Sequence of chain 21.A:
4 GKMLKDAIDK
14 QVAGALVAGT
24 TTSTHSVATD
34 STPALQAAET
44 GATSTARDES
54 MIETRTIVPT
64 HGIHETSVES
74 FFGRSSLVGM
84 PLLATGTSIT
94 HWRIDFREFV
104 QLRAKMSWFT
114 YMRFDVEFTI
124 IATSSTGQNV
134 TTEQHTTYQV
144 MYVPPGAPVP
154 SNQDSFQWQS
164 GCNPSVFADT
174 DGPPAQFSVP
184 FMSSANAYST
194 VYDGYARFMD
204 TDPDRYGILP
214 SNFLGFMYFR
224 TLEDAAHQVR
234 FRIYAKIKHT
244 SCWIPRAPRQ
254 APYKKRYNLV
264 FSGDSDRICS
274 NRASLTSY

Sequence of chain 30.B:
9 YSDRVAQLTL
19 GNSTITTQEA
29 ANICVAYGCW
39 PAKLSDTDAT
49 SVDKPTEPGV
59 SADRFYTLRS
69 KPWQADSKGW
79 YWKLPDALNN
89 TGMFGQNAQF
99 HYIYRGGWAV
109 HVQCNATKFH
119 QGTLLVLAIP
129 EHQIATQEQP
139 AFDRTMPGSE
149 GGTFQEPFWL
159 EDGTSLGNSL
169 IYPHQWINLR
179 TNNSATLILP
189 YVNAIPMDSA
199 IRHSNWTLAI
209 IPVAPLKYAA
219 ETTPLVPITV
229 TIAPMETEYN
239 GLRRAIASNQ

This small molecule binds to this protein.
Small molecule (SMILES): Nc1ncnc2c1ncn2[C@@H]1O[C@H](COP(=O)=O)[C@@H](O[P](=O)(O)OC[C@H]2O[C@@H](n3ccc(=O)[nH]c3=O)[C@H](O)[C@@H]2O)[C@H]1O

Binding-site contacts:
Ligand atom C8 contacts residue TRP38 of chain 30.B at 4.3 Å (hydrophobic).
Ligand atom O2' contacts residue HIS28 of chain 21.A at 3.2 Å (h-bond).
Ligand atom C4 contacts residue TRP38 of chain 30.B at 3.5 Å (hydrophobic).
Ligand atom N6 contacts residue VAL30 of chain 21.A at 4.3 Å.
Ligand atom C6 contacts residue TRP38 of chain 30.B at 3.6 Å (hydrophobic).
Ligand atom O2' contacts residue TRP38 of chain 30.B at 4.2 Å.
Ligand atom N7 contacts residue TRP38 of chain 30.B at 4.2 Å.
Ligand atom N9 contacts residue TRP38 of chain 30.B at 3.7 Å.
Ligand atom N1 contacts residue TRP38 of chain 30.B at 3.3 Å.
Ligand atom C5 contacts residue TRP38 of chain 30.B at 3.7 Å (hydrophobic).
Ligand atom C1' contacts residue TRP38 of chain 30.B at 4.0 Å (hydrophobic).
Ligand atom N3 contacts residue TRP38 of chain 30.B at 3.2 Å.
Ligand atom C2 contacts residue TRP38 of chain 30.B at 3.1 Å (hydrophobic).
Ligand atom N6 contacts residue TRP38 of chain 30.B at 4.0 Å.